Binding-site contacts:
Ligand atom C3 contacts residue ASN154 of chain 39.A at 3.8 Å.
Ligand atom C6 contacts residue VAL250 of chain 39.B at 4.3 Å (hydrophobic).
Ligand atom O5 contacts residue HIS104 of chain 39.B at 3.1 Å.
Ligand atom C1 contacts residue ASN154 of chain 39.A at 1.4 Å.
Ligand atom C4 contacts residue HIS104 of chain 39.B at 4.5 Å.
Ligand atom C8 contacts residue ASN154 of chain 39.A at 3.7 Å.
Ligand atom O5 contacts residue ASN154 of chain 39.A at 2.3 Å (h-bond).
Ligand atom C5 contacts residue ASN154 of chain 39.A at 3.6 Å.
Ligand atom C7 contacts residue ASN154 of chain 39.A at 3.4 Å.
Ligand atom C4 contacts residue ASN154 of chain 39.A at 4.2 Å.
Ligand atom N2 contacts residue ASN154 of chain 39.A at 2.9 Å (h-bond).
Ligand atom C5 contacts residue HIS104 of chain 39.B at 3.2 Å.
Ligand atom O7 contacts residue ASN154 of chain 39.A at 3.4 Å (h-bond).
Ligand atom C2 contacts residue ASN154 of chain 39.A at 2.4 Å.
Ligand atom C6 contacts residue HIS104 of chain 39.B at 3.5 Å.
Ligand atom C8 contacts residue HIS104 of chain 39.B at 4.5 Å.
Ligand atom C1 contacts residue HIS104 of chain 39.B at 3.7 Å.

Sequence of chain 39.B:
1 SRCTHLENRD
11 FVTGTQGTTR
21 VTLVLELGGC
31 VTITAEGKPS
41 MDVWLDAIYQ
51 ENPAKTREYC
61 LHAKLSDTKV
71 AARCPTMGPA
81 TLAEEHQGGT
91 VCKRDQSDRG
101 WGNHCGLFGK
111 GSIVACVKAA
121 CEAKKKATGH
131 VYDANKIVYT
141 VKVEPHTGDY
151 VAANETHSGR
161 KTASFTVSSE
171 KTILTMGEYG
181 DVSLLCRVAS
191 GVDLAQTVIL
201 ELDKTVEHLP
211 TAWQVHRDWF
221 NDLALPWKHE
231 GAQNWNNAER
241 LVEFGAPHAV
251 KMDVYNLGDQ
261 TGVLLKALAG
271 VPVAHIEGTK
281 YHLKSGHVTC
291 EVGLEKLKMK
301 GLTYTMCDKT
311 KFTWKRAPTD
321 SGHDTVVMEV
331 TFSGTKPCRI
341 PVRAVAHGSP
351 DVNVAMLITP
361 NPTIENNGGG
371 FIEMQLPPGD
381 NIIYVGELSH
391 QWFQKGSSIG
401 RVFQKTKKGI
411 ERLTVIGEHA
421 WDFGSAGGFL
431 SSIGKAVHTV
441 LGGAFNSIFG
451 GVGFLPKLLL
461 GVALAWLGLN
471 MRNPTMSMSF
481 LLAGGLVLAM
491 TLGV

A small-molecule ligand and the protein it binds are described below.
Small molecule (SMILES): CC(=O)N[C@H]1[C@H](O[C@H]2[C@H](O)[C@@H](NC(C)=O)CO[C@@H]2CO[C@@H]2O[C@@H](C)[C@@H](O)[C@@H](O)[C@@H]2O)O[C@H](CO)[C@@H](O)[C@@H]1O

Sequence of chain 39.A:
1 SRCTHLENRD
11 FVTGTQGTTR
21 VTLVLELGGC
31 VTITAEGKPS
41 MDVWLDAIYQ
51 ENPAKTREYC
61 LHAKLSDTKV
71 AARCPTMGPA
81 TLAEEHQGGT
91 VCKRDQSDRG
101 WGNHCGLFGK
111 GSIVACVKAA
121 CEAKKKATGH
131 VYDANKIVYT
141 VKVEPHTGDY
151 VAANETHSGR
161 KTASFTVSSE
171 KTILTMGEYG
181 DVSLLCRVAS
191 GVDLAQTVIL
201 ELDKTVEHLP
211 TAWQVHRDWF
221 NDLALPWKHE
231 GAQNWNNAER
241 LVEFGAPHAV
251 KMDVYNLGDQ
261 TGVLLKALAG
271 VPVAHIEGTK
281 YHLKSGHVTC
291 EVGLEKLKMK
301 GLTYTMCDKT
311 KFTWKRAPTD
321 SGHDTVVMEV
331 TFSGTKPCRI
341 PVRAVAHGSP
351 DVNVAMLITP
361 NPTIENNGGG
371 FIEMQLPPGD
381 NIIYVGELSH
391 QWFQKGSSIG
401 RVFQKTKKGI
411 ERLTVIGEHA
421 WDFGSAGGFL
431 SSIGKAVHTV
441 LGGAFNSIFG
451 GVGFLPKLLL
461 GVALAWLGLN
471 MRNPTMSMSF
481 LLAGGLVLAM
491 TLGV